This protein binds this small molecule.
Small molecule (SMILES): CC(=O)N[C@@H]1[C@@H](O)[C@H](O)[C@@H](CO)O[C@H]1O

Sequence of chain 10.C:
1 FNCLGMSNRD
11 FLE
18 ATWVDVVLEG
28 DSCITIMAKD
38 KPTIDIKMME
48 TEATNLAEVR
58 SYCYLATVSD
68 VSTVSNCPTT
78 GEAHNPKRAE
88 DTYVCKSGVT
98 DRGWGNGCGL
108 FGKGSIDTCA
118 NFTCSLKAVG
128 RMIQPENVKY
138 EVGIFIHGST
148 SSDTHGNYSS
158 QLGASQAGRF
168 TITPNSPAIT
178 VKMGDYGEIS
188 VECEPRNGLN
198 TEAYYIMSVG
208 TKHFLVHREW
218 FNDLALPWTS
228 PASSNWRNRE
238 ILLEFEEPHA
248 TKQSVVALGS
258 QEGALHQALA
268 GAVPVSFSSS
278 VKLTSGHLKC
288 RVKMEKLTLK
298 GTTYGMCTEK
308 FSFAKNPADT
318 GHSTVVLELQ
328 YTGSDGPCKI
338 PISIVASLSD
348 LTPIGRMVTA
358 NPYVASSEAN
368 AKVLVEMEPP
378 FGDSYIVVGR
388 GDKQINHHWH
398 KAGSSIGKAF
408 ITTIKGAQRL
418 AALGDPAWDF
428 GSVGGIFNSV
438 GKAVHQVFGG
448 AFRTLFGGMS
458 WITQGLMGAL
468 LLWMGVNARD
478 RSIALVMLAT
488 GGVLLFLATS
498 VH

Binding-site contacts:
Ligand atom C5 contacts residue THR120 of chain 10.C at 3.8 Å.
Ligand atom C1 contacts residue ASN118 of chain 10.C at 1.5 Å.
Ligand atom N2 contacts residue SER66 of chain 10.C at 4.3 Å.
Ligand atom O5 contacts residue ASN118 of chain 10.C at 2.4 Å (h-bond).
Ligand atom C5 contacts residue ASN118 of chain 10.C at 3.7 Å.
Ligand atom C8 contacts residue SER66 of chain 10.C at 4.0 Å.
Ligand atom C1 contacts residue THR120 of chain 10.C at 4.3 Å.
Ligand atom C2 contacts residue ASN118 of chain 10.C at 2.5 Å.
Ligand atom O7 contacts residue SER66 of chain 10.C at 3.0 Å (h-bond).
Ligand atom C8 contacts residue TYR90 of chain 10.C at 3.5 Å (hydrophobic).
Ligand atom C7 contacts residue SER66 of chain 10.C at 3.5 Å.
Ligand atom C3 contacts residue ASN118 of chain 10.C at 3.8 Å.
Ligand atom C6 contacts residue THR89 of chain 10.C at 4.4 Å.
Ligand atom C7 contacts residue TYR90 of chain 10.C at 4.5 Å (hydrophobic).
Ligand atom O7 contacts residue ASN118 of chain 10.C at 4.0 Å.
Ligand atom C1 contacts residue THR89 of chain 10.C at 4.1 Å.
Ligand atom C4 contacts residue THR120 of chain 10.C at 4.4 Å.
Ligand atom C7 contacts residue ASN118 of chain 10.C at 3.5 Å.
Ligand atom C5 contacts residue THR89 of chain 10.C at 4.4 Å.
Ligand atom N2 contacts residue ASN118 of chain 10.C at 2.9 Å (h-bond).
Ligand atom C8 contacts residue ASN118 of chain 10.C at 4.2 Å.
Ligand atom C8 contacts residue ASP67 of chain 10.C at 3.9 Å.
Ligand atom O5 contacts residue THR89 of chain 10.C at 4.2 Å.
Ligand atom O6 contacts residue THR89 of chain 10.C at 4.0 Å.
Ligand atom C2 contacts residue SER66 of chain 10.C at 4.5 Å.
Ligand atom C4 contacts residue ASN118 of chain 10.C at 4.2 Å.
Ligand atom O5 contacts residue THR120 of chain 10.C at 3.2 Å (h-bond).
Ligand atom C6 contacts residue THR120 of chain 10.C at 3.4 Å.
Ligand atom N2 contacts residue TYR90 of chain 10.C at 4.3 Å.